This small molecule binds to this protein.
Small molecule (SMILES): Nc1nc(=O)c2c(CCc3ccc(C(=O)N[C@@H](/C=C/C(=O)O)C(=O)O)cc3)c[nH]c2[nH]1

Binding-site contacts:
Ligand atom C8 contacts residue ASN107 of chain 1.A at 3.4 Å.
Ligand atom O21 contacts residue ILE92 of chain 1.A at 3.2 Å.
Ligand atom C20 contacts residue MET90 of chain 1.A at 3.8 Å (hydrophobic).
Ligand atom N11 contacts residue ILE92 of chain 1.A at 3.7 Å.
Ligand atom O31 contacts residue ARG91 of chain 1.A at 2.5 Å (salt-bridge).
Ligand atom O15 contacts residue ASP145 of chain 1.A at 3.3 Å (salt-bridge).
Ligand atom C10 contacts residue PHE89 of chain 1.A at 3.7 Å (hydrophobic).
Ligand atom C9 contacts residue LEU86 of chain 1.A at 3.8 Å (hydrophobic).
Ligand atom C2 contacts residue VAL144 of chain 1.A at 3.5 Å (hydrophobic).
Ligand atom C5 contacts residue MET90 of chain 1.A at 3.3 Å (hydrophobic).
Ligand atom N16 contacts residue VAL140 of chain 1.A at 3.5 Å.
Ligand atom N11 contacts residue ARG91 of chain 1.A at 2.7 Å (salt-bridge).
Ligand atom C10 contacts residue LEU86 of chain 1.A at 3.6 Å (hydrophobic).
Ligand atom C10 contacts residue ARG91 of chain 1.A at 3.4 Å.
Ligand atom C17 contacts residue ALA141 of chain 1.A at 3.5 Å (hydrophobic).
Ligand atom C12 contacts residue ARG91 of chain 1.A at 3.8 Å.
Ligand atom C3 contacts residue ILE92 of chain 1.A at 3.8 Å (hydrophobic).
Ligand atom O30 contacts residue ILE92 of chain 1.A at 3.3 Å.
Ligand atom N19 contacts residue LEU93 of chain 1.A at 3.3 Å (h-bond).
Ligand atom N18 contacts residue LEU93 of chain 1.A at 3.0 Å (h-bond).
Ligand atom C14 contacts residue VAL140 of chain 1.A at 3.6 Å (hydrophobic).
Ligand atom N19 contacts residue GLU142 of chain 1.A at 3.1 Å (salt-bridge).
Ligand atom N19 contacts residue ALA141 of chain 1.A at 3.3 Å (h-bond).
Ligand atom C29 contacts residue ARG91 of chain 1.A at 3.7 Å.
Ligand atom C6 contacts residue PHE89 of chain 1.A at 3.5 Å (hydrophobic).
Ligand atom C6 contacts residue GAR1 of chain 1.C at 3.5 Å.
Ligand atom N16 contacts residue ALA141 of chain 1.A at 3.1 Å (h-bond).
Ligand atom C25 contacts residue MET90 of chain 1.A at 3.3 Å (hydrophobic).
Ligand atom N22 contacts residue MET90 of chain 1.A at 2.8 Å (h-bond).
Ligand atom N19 contacts residue VAL98 of chain 1.A at 3.6 Å.
Ligand atom C12 contacts residue LEU93 of chain 1.A at 3.7 Å (hydrophobic).
Ligand atom C29 contacts residue MET90 of chain 1.A at 3.5 Å (hydrophobic).
Ligand atom N11 contacts residue LEU93 of chain 1.A at 3.7 Å.
Ligand atom C20 contacts residue ILE92 of chain 1.A at 3.6 Å (hydrophobic).
Ligand atom C3 contacts residue VAL144 of chain 1.A at 3.8 Å (hydrophobic).
Ligand atom C7 contacts residue GAR1 of chain 1.C at 3.3 Å.
Ligand atom O31 contacts residue MET90 of chain 1.A at 3.5 Å (h-bond).
Ligand atom O15 contacts residue VAL144 of chain 1.A at 3.6 Å.
Ligand atom C23 contacts residue MET90 of chain 1.A at 3.6 Å (hydrophobic).
Ligand atom N18 contacts residue ILE92 of chain 1.A at 3.7 Å.

Sequence of chain 1.A:
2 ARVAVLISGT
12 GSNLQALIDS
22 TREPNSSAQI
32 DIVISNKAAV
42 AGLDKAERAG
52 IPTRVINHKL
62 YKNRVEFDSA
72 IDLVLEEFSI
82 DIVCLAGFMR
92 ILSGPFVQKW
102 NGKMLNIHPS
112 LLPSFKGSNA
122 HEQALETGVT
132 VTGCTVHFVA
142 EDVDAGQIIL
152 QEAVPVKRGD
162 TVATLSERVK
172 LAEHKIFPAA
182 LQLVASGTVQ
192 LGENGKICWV